A small-molecule ligand and the protein it binds are described below.
Small molecule (SMILES): COC1=C(OC)C(=O)C(C)=CC1=O

Binding-site contacts:
Ligand atom C1 contacts residue PEG1 of chain 2.NA at 4.4 Å.
Ligand atom C2 contacts residue CYS611 of chain 2.B at 4.1 Å (hydrophobic).
Ligand atom CM5 contacts residue PEG1 of chain 2.NA at 4.0 Å.
Ligand atom C4 contacts residue ARG380 of chain 2.B at 4.0 Å.
Ligand atom O4 contacts residue ARG380 of chain 2.B at 4.3 Å.
Ligand atom CM3 contacts residue PEG1 of chain 2.NA at 4.3 Å.
Ligand atom C2 contacts residue PEG1 of chain 2.NA at 4.2 Å.
Ligand atom CM3 contacts residue GLN376 of chain 2.B at 4.5 Å.
Ligand atom C5 contacts residue ARG380 of chain 2.B at 3.7 Å.
Ligand atom C5 contacts residue CYS611 of chain 2.B at 2.7 Å (hydrophobic).
Ligand atom C4 contacts residue CYS611 of chain 2.B at 4.0 Å (hydrophobic).
Ligand atom C4 contacts residue PEG1 of chain 2.NA at 3.7 Å.
Ligand atom C3 contacts residue PEG1 of chain 2.NA at 4.2 Å.
Ligand atom O4 contacts residue PEG1 of chain 2.NA at 3.0 Å (h-bond).
Ligand atom CM3 contacts residue GLU272 of chain 2.B at 3.6 Å.
Ligand atom C6 contacts residue CYS611 of chain 2.B at 1.7 Å (hydrophobic).
Ligand atom O3 contacts residue GLN376 of chain 2.B at 4.3 Å.
Ligand atom C5 contacts residue PEG1 of chain 2.NA at 3.8 Å.
Ligand atom O1 contacts residue CYS611 of chain 2.B at 2.6 Å (h-bond).
Ligand atom O2 contacts residue PEG1 of chain 2.NA at 4.4 Å.
Ligand atom CM5 contacts residue GLN376 of chain 2.B at 3.6 Å.
Ligand atom C4 contacts residue GLN376 of chain 2.B at 4.4 Å.
Ligand atom CM2 contacts residue PEG1 of chain 2.NA at 3.3 Å.
Ligand atom C6 contacts residue PEG1 of chain 2.NA at 4.3 Å.
Ligand atom CM5 contacts residue CYS611 of chain 2.B at 3.0 Å (hydrophobic).
Ligand atom CM5 contacts residue ARG380 of chain 2.B at 3.6 Å.
Ligand atom CM5 contacts residue LYS379 of chain 2.B at 4.5 Å.
Ligand atom C1 contacts residue CYS611 of chain 2.B at 2.8 Å (hydrophobic).
Ligand atom C6 contacts residue ARG380 of chain 2.B at 4.2 Å.
Ligand atom O4 contacts residue GLN376 of chain 2.B at 3.3 Å.

Sequence of chain 2.B:
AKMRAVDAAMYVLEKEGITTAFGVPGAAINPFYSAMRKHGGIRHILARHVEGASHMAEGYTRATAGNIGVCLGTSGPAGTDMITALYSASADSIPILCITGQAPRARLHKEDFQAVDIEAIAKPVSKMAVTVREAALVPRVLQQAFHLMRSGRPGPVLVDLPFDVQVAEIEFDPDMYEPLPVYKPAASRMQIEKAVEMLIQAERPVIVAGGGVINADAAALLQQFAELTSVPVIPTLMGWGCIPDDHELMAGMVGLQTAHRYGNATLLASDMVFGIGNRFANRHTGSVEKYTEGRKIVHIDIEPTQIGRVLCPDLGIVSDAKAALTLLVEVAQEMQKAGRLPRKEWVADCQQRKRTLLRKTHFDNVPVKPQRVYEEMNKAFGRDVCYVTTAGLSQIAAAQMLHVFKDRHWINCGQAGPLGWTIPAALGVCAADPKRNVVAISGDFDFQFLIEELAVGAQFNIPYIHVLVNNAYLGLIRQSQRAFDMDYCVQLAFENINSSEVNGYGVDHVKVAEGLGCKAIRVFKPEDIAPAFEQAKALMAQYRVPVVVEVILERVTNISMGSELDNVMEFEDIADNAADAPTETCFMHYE